A protein and the small-molecule ligand that binds it are described below.
Small molecule (SMILES): CCN(CC)CCNC(=O)CSc1nc(N)c2c3c(sc2n1)CCC3

Binding-site contacts:
Ligand atom C10 contacts residue PHE422 of chain 1.A at 3.7 Å (hydrophobic).
Ligand atom C14 contacts residue ASP46 of chain 1.A at 3.3 Å.
Ligand atom N08 contacts residue GLU421 of chain 1.A at 3.7 Å.
Ligand atom N17 contacts residue ILE48 of chain 1.A at 4.0 Å.
Ligand atom N01 contacts residue TRP56 of chain 1.A at 3.7 Å.
Ligand atom C06 contacts residue TRP56 of chain 1.A at 4.0 Å (hydrophobic).
Ligand atom C06 contacts residue GLU421 of chain 1.A at 3.8 Å.
Ligand atom S19 contacts residue PHE104 of chain 1.A at 3.7 Å.
Ligand atom N01 contacts residue PHE422 of chain 1.A at 2.9 Å (h-bond).
Ligand atom N01 contacts residue SER103 of chain 1.A at 2.8 Å (h-bond).
Ligand atom O16 contacts residue GLU421 of chain 1.A at 3.3 Å.
Ligand atom C04 contacts residue TRP56 of chain 1.A at 3.8 Å (hydrophobic).
Ligand atom C21 contacts residue TRP56 of chain 1.A at 3.6 Å (hydrophobic).
Ligand atom C07 contacts residue GLU421 of chain 1.A at 3.9 Å.
Ligand atom C22 contacts residue TRP56 of chain 1.A at 3.8 Å (hydrophobic).
Ligand atom C02 contacts residue TRP56 of chain 1.A at 3.7 Å (hydrophobic).
Ligand atom C15 contacts residue PHE104 of chain 1.A at 3.9 Å (hydrophobic).
Ligand atom C02 contacts residue SER103 of chain 1.A at 3.8 Å.
Ligand atom S19 contacts residue ALA53 of chain 1.A at 3.9 Å.
Ligand atom C23 contacts residue PHE104 of chain 1.A at 3.8 Å (hydrophobic).
Ligand atom C13 contacts residue ASP46 of chain 1.A at 3.4 Å.
Ligand atom S05 contacts residue ILE48 of chain 1.A at 4.0 Å.
Ligand atom C22 contacts residue PHE104 of chain 1.A at 3.5 Å (hydrophobic).
Ligand atom C09 contacts residue PHE422 of chain 1.A at 3.3 Å (hydrophobic).
Ligand atom N08 contacts residue ASP46 of chain 1.A at 4.0 Å.
Ligand atom N11 contacts residue ASP46 of chain 1.A at 3.4 Å (salt-bridge).
Ligand atom N17 contacts residue TRP56 of chain 1.A at 3.8 Å.
Ligand atom C25 contacts residue PHE104 of chain 1.A at 4.0 Å (hydrophobic).
Ligand atom C24 contacts residue LEU83 of chain 1.A at 3.8 Å (hydrophobic).
Ligand atom C25 contacts residue LEU83 of chain 1.A at 4.0 Å (hydrophobic).
Ligand atom C21 contacts residue PHE104 of chain 1.A at 3.7 Å (hydrophobic).
Ligand atom C15 contacts residue PHE44 of chain 1.A at 4.0 Å (hydrophobic).
Ligand atom C20 contacts residue TRP56 of chain 1.A at 3.7 Å (hydrophobic).
Ligand atom N03 contacts residue TRP56 of chain 1.A at 3.8 Å.
Ligand atom N01 contacts residue MET85 of chain 1.A at 3.5 Å.
Ligand atom N03 contacts residue PHE422 of chain 1.A at 3.6 Å.
Ligand atom C12 contacts residue PHE44 of chain 1.A at 3.5 Å (hydrophobic).
Ligand atom C12 contacts residue ASP46 of chain 1.A at 4.0 Å.
Ligand atom C18 contacts residue TRP56 of chain 1.A at 3.8 Å (hydrophobic).
Ligand atom C02 contacts residue PHE422 of chain 1.A at 3.7 Å (hydrophobic).

Sequence of chain 1.A:
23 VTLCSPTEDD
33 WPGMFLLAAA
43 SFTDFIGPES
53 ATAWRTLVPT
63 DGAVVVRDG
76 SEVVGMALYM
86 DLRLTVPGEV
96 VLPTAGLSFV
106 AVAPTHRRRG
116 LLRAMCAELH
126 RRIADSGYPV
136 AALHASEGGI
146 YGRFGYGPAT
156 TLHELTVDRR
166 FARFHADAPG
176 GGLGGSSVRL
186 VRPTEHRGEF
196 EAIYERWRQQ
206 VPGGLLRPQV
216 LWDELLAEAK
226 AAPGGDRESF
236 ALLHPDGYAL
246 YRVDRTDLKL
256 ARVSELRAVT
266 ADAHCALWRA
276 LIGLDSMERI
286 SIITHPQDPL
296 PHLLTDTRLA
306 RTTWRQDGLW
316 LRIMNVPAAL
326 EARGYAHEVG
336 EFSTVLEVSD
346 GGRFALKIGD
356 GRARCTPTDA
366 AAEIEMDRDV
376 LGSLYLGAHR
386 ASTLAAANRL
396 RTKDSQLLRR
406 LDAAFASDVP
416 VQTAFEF